Sequence of chain 1.C:
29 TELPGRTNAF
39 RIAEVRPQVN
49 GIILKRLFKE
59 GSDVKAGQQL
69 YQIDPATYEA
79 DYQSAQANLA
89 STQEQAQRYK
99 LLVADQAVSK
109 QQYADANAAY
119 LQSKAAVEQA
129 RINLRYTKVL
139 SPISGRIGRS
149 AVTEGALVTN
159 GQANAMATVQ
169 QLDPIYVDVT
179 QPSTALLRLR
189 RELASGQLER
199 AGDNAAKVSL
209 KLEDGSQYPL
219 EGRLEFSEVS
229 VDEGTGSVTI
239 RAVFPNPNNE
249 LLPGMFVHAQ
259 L

The protein below binds the small molecule below.
Small molecule (SMILES): O=C[C@H](O)CO

Binding-site contacts:
Ligand atom C1 contacts residue GLY146 of chain 1.C at 3.7 Å.
Ligand atom O2 contacts residue SER228 of chain 1.D at 3.5 Å.
Ligand atom C1 contacts residue SER228 of chain 1.D at 4.0 Å.
Ligand atom O1 contacts residue VAL227 of chain 1.D at 3.9 Å.
Ligand atom O2 contacts residue VAL227 of chain 1.D at 3.6 Å.
Ligand atom O3 contacts residue ARG147 of chain 1.C at 3.9 Å.
Ligand atom C2 contacts residue ARG147 of chain 1.C at 3.8 Å.
Ligand atom O1 contacts residue GLY146 of chain 1.C at 2.5 Å.
Ligand atom O1 contacts residue ILE145 of chain 1.C at 4.1 Å.
Ligand atom O1 contacts residue THR166 of chain 1.C at 4.1 Å.
Ligand atom C2 contacts residue GLY146 of chain 1.C at 4.4 Å.
Ligand atom O1 contacts residue ARG147 of chain 1.C at 3.2 Å (salt-bridge).
Ligand atom C2 contacts residue VAL227 of chain 1.D at 4.3 Å (hydrophobic).
Ligand atom C2 contacts residue SER228 of chain 1.D at 4.0 Å.
Ligand atom C1 contacts residue VAL227 of chain 1.D at 3.8 Å (hydrophobic).
Ligand atom C3 contacts residue ARG147 of chain 1.C at 3.7 Å.
Ligand atom O3 contacts residue THR166 of chain 1.C at 3.7 Å.
Ligand atom O2 contacts residue GLY146 of chain 1.C at 3.9 Å.
Ligand atom O2 contacts residue ARG147 of chain 1.C at 2.9 Å (salt-bridge).
Ligand atom C1 contacts residue ARG147 of chain 1.C at 3.9 Å.

Sequence of chain 1.D:
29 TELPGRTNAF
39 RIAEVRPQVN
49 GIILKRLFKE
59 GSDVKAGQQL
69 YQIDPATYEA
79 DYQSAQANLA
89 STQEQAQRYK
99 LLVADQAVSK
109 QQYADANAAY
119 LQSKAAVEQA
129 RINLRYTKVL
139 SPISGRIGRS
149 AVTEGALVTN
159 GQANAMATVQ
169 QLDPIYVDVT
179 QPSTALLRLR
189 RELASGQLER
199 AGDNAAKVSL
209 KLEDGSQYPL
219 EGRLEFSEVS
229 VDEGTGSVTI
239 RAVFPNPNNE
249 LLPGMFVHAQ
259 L